Binding-site contacts:
Ligand atom C7 contacts residue ASN156 of chain 57.F at 3.3 Å.
Ligand atom C6 contacts residue GLU127 of chain 57.F at 3.8 Å.
Ligand atom C8 contacts residue PRO179 of chain 57.F at 4.4 Å (hydrophobic).
Ligand atom C5 contacts residue GLU127 of chain 57.F at 3.6 Å.
Ligand atom O4 contacts residue GLU127 of chain 57.F at 3.1 Å (salt-bridge).
Ligand atom C5 contacts residue ASN156 of chain 57.F at 3.7 Å.
Ligand atom N2 contacts residue ASN156 of chain 57.F at 2.5 Å (h-bond).
Ligand atom C1 contacts residue GLY126 of chain 57.F at 3.4 Å.
Ligand atom C2 contacts residue ASN156 of chain 57.F at 2.3 Å.
Ligand atom C8 contacts residue ASN156 of chain 57.F at 4.2 Å.
Ligand atom O5 contacts residue GLY126 of chain 57.F at 3.7 Å.
Ligand atom C4 contacts residue ASN156 of chain 57.F at 4.2 Å.
Ligand atom C4 contacts residue GLU127 of chain 57.F at 3.6 Å.
Ligand atom O7 contacts residue ASN156 of chain 57.F at 3.2 Å (h-bond).
Ligand atom O5 contacts residue ASN156 of chain 57.F at 2.5 Å (h-bond).
Ligand atom C3 contacts residue ASN156 of chain 57.F at 3.6 Å.
Ligand atom O3 contacts residue GLU127 of chain 57.F at 4.2 Å.
Ligand atom C5 contacts residue GLY126 of chain 57.F at 4.0 Å.
Ligand atom C3 contacts residue GLU127 of chain 57.F at 3.6 Å.
Ligand atom C1 contacts residue ASN156 of chain 57.F at 1.4 Å.
Ligand atom C6 contacts residue LYS128 of chain 57.F at 4.3 Å.

A small-molecule ligand and the protein it binds are described below.
Small molecule (SMILES): CC(=O)N[C@@H]1[C@@H](O)[C@H](O)[C@@H](CO)O[C@H]1O

Sequence of chain 57.F:
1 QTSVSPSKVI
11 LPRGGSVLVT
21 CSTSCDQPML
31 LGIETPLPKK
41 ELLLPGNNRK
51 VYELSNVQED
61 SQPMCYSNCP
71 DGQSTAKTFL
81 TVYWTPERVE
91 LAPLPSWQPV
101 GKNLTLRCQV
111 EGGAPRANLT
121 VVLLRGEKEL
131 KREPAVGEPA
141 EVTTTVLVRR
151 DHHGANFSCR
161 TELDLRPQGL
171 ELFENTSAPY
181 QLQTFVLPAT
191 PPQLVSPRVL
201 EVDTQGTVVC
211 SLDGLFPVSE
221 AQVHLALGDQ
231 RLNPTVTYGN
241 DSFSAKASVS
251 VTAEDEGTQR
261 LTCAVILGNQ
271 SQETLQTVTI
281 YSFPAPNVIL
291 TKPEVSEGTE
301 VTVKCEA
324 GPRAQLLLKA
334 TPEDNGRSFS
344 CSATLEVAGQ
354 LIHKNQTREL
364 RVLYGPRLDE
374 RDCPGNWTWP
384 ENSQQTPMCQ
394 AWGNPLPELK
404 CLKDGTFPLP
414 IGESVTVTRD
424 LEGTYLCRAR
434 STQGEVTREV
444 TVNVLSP